Binding-site contacts:
Ligand atom O7 contacts residue PRO73 of chain 1.C at 3.7 Å.
Ligand atom C6 contacts residue TYR95 of chain 1.C at 3.6 Å (hydrophobic).
Ligand atom O7 contacts residue ALA118 of chain 1.C at 3.3 Å (h-bond).
Ligand atom C6 contacts residue ASN111 of chain 1.C at 3.4 Å.
Ligand atom C6 contacts residue GLY77 of chain 1.C at 3.8 Å.
Ligand atom O6 contacts residue ASN111 of chain 1.C at 2.6 Å (h-bond).
Ligand atom O2 contacts residue TYR95 of chain 1.C at 2.2 Å (h-bond).
Ligand atom N4 contacts residue ASN179 of chain 1.C at 3.5 Å.
Ligand atom C8 contacts residue ALA116 of chain 1.C at 3.3 Å (hydrophobic).
Ligand atom C6 contacts residue TYR65 of chain 1.C at 3.6 Å (hydrophobic).
Ligand atom C6 contacts residue ASN111 of chain 1.C at 3.7 Å.
Ligand atom O7 contacts residue SER74 of chain 1.C at 3.0 Å (h-bond).
Ligand atom O7 contacts residue ASN107 of chain 1.C at 2.5 Å (h-bond).
Ligand atom O7 contacts residue ALA116 of chain 1.C at 3.8 Å.
Ligand atom C4 contacts residue ASN111 of chain 1.C at 3.5 Å.
Ligand atom C6 contacts residue PHE99 of chain 1.C at 3.6 Å (hydrophobic).
Ligand atom C8 contacts residue PHE175 of chain 1.C at 3.6 Å (hydrophobic).
Ligand atom O3 contacts residue TYR65 of chain 1.C at 3.6 Å (h-bond).
Ligand atom C6 contacts residue ASN89 of chain 1.C at 3.7 Å.
Ligand atom C6 contacts residue ASN179 of chain 1.C at 3.3 Å.
Ligand atom C2 contacts residue TYR95 of chain 1.C at 3.4 Å (hydrophobic).
Ligand atom O7 contacts residue ASN87 of chain 1.C at 3.4 Å (h-bond).
Ligand atom O2 contacts residue TYR95 of chain 1.C at 3.6 Å.
Ligand atom O7 contacts residue GLY77 of chain 1.C at 3.4 Å.
Ligand atom C2 contacts residue TYR65 of chain 1.C at 3.8 Å (hydrophobic).
Ligand atom O2 contacts residue ASN111 of chain 1.C at 3.8 Å.
Ligand atom C2 contacts residue TYR95 of chain 1.C at 3.3 Å (hydrophobic).
Ligand atom C7 contacts residue ALA116 of chain 1.C at 3.6 Å (hydrophobic).
Ligand atom C8 contacts residue ASN89 of chain 1.C at 3.7 Å.
Ligand atom C7 contacts residue ASN89 of chain 1.C at 3.6 Å.
Ligand atom O5 contacts residue ASN111 of chain 1.C at 3.6 Å.
Ligand atom C6 contacts residue GLY117 of chain 1.C at 3.8 Å.
Ligand atom O7 contacts residue ASN89 of chain 1.C at 3.4 Å (h-bond).
Ligand atom O2 contacts residue TYR65 of chain 1.C at 2.7 Å (h-bond).
Ligand atom C8 contacts residue ASN179 of chain 1.C at 3.8 Å.
Ligand atom O5 contacts residue PHE80 of chain 1.C at 3.8 Å.
Ligand atom C7 contacts residue ASN107 of chain 1.C at 3.4 Å.
Ligand atom C8 contacts residue THR180 of chain 1.C at 3.8 Å.
Ligand atom O7 contacts residue GLY117 of chain 1.C at 3.7 Å.
Ligand atom C3 contacts residue PHE80 of chain 1.C at 3.6 Å (hydrophobic).

Sequence of chain 1.C:
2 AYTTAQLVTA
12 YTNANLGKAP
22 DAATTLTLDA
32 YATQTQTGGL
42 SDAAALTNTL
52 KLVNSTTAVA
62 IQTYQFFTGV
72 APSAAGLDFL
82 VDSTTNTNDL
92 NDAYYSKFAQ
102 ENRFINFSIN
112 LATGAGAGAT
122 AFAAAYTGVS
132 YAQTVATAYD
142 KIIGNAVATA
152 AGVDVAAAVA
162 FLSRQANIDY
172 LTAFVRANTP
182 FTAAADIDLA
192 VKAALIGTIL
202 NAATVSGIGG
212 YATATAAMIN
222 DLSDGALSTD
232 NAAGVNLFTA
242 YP

A protein and the small-molecule ligand that binds it are described below.
Small molecule (SMILES): CC(=O)N[C@H]1[C@H](O)[C@H](O)[C@@H](O[C@@H]2[C@H](O)[C@H](O[C@@H]3[C@H](O)[C@@H](O[C@@H]4[C@H](O)[C@@H](O[C@@H]5[C@H](O)[C@H](O[C@@H]6[C@H](O)[C@@H](O)O[C@H](C)[C@H]6NC(C)=O)O[C@H](CO)[C@H]5O)O[C@H](C)[C@H]4NC(C)=O)O[C@H](C)[C@H]3NC(C)=O)O[C@H](CO)[C@H]2O)O[C@@H]1C